Binding-site contacts:
Ligand atom N2 contacts residue TRP161 of chain 1.D at 4.0 Å.
Ligand atom C6 contacts residue TRP161 of chain 1.D at 4.4 Å (hydrophobic).
Ligand atom C5 contacts residue TRP161 of chain 1.D at 4.1 Å (hydrophobic).
Ligand atom O5 contacts residue TRP161 of chain 1.D at 4.2 Å.
Ligand atom C5 contacts residue ASN255 of chain 1.D at 3.7 Å.
Ligand atom O5 contacts residue ASN255 of chain 1.D at 2.4 Å (h-bond).
Ligand atom C2 contacts residue ASN255 of chain 1.D at 2.3 Å.
Ligand atom C1 contacts residue TRP161 of chain 1.D at 3.7 Å (hydrophobic).
Ligand atom C3 contacts residue ASN255 of chain 1.D at 3.7 Å.
Ligand atom C4 contacts residue ASN255 of chain 1.D at 4.1 Å.
Ligand atom C1 contacts residue ASN255 of chain 1.D at 1.5 Å.
Ligand atom C2 contacts residue TRP161 of chain 1.D at 4.4 Å (hydrophobic).
Ligand atom C7 contacts residue ASN255 of chain 1.D at 3.6 Å.
Ligand atom N2 contacts residue ASN255 of chain 1.D at 2.9 Å (h-bond).
Ligand atom O7 contacts residue ASN255 of chain 1.D at 3.6 Å (h-bond).

Sequence of chain 1.D:
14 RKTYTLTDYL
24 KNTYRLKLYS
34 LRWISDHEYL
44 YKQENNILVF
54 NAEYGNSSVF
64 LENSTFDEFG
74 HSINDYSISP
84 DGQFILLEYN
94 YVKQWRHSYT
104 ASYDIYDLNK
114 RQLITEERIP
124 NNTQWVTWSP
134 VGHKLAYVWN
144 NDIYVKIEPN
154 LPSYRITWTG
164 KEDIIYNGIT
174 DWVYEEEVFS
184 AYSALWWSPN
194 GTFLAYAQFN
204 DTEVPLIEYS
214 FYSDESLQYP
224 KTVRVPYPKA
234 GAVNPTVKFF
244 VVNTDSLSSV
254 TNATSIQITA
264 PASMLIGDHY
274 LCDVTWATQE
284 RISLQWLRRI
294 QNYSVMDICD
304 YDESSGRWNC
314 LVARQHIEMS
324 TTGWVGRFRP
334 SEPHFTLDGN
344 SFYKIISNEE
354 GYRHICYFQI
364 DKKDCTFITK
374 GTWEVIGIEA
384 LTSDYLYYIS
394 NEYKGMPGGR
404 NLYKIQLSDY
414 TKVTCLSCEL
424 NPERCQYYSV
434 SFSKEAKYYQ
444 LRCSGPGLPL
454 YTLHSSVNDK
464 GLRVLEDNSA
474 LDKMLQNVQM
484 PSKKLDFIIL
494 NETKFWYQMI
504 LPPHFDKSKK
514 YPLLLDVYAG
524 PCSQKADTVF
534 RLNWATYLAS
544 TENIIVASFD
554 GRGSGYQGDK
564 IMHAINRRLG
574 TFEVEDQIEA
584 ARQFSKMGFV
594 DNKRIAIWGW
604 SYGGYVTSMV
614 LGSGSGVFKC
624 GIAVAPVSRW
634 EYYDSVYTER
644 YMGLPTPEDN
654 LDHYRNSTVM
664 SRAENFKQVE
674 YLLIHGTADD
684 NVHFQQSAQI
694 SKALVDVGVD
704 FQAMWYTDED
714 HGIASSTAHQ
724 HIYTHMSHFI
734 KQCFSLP

A small-molecule ligand and the protein it binds are described below.
Small molecule (SMILES): CC(=O)N[C@@H]1[C@@H](O)[C@H](O)[C@@H](CO)O[C@H]1O